Binding-site contacts:
Ligand atom C4 contacts residue VAL132 of chain 1.D at 3.9 Å (hydrophobic).
Ligand atom CAF contacts residue GLY182 of chain 1.D at 4.1 Å.
Ligand atom C5 contacts residue LEU136 of chain 1.C at 3.7 Å (hydrophobic).
Ligand atom CAN contacts residue TRP128 of chain 1.C at 3.7 Å (hydrophobic).
Ligand atom CAA contacts residue ASN133 of chain 1.D at 3.8 Å.
Ligand atom CAO contacts residue TRP128 of chain 1.C at 3.7 Å (hydrophobic).
Ligand atom SAI contacts residue PHE129 of chain 1.D at 3.5 Å.
Ligand atom CAE contacts residue VAL132 of chain 1.C at 3.8 Å (hydrophobic).
Ligand atom OAT contacts residue GLY185 of chain 1.C at 3.1 Å.
Ligand atom CAR contacts residue GLY182 of chain 1.D at 3.9 Å.
Ligand atom CAE contacts residue LEU136 of chain 1.D at 3.7 Å (hydrophobic).
Ligand atom CAS contacts residue ALA178 of chain 1.D at 3.3 Å (hydrophobic).
Ligand atom CAN contacts residue VAL132 of chain 1.C at 3.8 Å (hydrophobic).
Ligand atom OAT contacts residue ALA178 of chain 1.D at 3.6 Å.
Ligand atom CAU contacts residue GLY185 of chain 1.C at 3.6 Å.
Ligand atom CAU contacts residue PHE186 of chain 1.C at 3.8 Å (hydrophobic).
Ligand atom CAU contacts residue ALA181 of chain 1.D at 3.7 Å (hydrophobic).
Ligand atom CAM contacts residue VAL132 of chain 1.C at 3.6 Å (hydrophobic).
Ligand atom N1 contacts residue LEU136 of chain 1.D at 3.6 Å.
Ligand atom CAH contacts residue ASN133 of chain 1.D at 3.7 Å.
Ligand atom SAI contacts residue VAL132 of chain 1.D at 3.8 Å.
Ligand atom C6 contacts residue LEU136 of chain 1.C at 3.8 Å (hydrophobic).
Ligand atom C2 contacts residue LEU136 of chain 1.C at 3.7 Å (hydrophobic).
Ligand atom CAG contacts residue ALA178 of chain 1.C at 3.9 Å (hydrophobic).
Ligand atom CAR contacts residue GLY182 of chain 1.C at 3.5 Å.
Ligand atom CAH contacts residue PHE129 of chain 1.D at 3.2 Å (hydrophobic).
Ligand atom CAP contacts residue TRP128 of chain 1.D at 4.0 Å (hydrophobic).
Ligand atom CAG contacts residue GLY185 of chain 1.D at 3.8 Å.
Ligand atom CAU contacts residue ALA178 of chain 1.D at 3.8 Å (hydrophobic).
Ligand atom CAO contacts residue PHE186 of chain 1.D at 3.9 Å (hydrophobic).
Ligand atom CAG contacts residue PHE186 of chain 1.D at 3.7 Å (hydrophobic).
Ligand atom C2 contacts residue LEU136 of chain 1.D at 3.5 Å (hydrophobic).
Ligand atom CAU contacts residue GLY182 of chain 1.D at 3.5 Å.
Ligand atom C5 contacts residue VAL132 of chain 1.D at 3.7 Å (hydrophobic).
Ligand atom OAT contacts residue PHE186 of chain 1.C at 3.3 Å (h-bond).
Ligand atom N3 contacts residue LEU136 of chain 1.D at 3.9 Å.
Ligand atom C4 contacts residue LEU136 of chain 1.C at 3.6 Å (hydrophobic).
Ligand atom N3 contacts residue LEU136 of chain 1.C at 3.6 Å.
Ligand atom CAN contacts residue PHE129 of chain 1.C at 4.0 Å (hydrophobic).
Ligand atom N1 contacts residue LEU136 of chain 1.C at 3.7 Å.

A small-molecule ligand and the protein it binds are described below.
Small molecule (SMILES): c1ccc(-c2nc(N3CCOCC3)c3sccc3n2)cc1

Sequence of chain 1.C:
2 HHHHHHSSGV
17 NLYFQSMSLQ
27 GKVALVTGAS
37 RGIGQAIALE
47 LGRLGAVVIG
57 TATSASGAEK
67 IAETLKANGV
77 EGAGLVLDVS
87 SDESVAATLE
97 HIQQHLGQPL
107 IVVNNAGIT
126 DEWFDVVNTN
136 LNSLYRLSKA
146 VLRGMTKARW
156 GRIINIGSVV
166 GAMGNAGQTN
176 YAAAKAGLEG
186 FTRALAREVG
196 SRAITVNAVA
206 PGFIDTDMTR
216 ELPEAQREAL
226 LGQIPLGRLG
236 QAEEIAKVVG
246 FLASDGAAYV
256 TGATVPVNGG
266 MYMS

Sequence of chain 1.D:
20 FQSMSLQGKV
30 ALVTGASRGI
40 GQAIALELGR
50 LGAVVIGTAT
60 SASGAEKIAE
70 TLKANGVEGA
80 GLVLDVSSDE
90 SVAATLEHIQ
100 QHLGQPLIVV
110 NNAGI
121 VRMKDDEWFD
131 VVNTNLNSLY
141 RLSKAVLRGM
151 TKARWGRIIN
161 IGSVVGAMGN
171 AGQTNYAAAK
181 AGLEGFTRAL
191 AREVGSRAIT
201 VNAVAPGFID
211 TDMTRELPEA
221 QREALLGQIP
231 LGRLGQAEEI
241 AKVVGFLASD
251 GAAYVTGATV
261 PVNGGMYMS